Sequence of chain 1.A:
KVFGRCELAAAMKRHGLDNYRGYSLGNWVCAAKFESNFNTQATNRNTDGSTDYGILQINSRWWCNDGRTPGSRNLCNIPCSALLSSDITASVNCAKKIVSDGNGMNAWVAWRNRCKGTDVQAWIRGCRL

The protein below binds the small molecule below.
Small molecule (SMILES): OC[C@H]1O[C@@](CO)(O[C@H]2O[C@H](CO)[C@@H](O)[C@H](O)[C@H]2O)[C@@H](O)[C@@H]1O

Binding-site contacts:
Ligand atom O6 contacts residue ILE58 of chain 1.A at 3.5 Å.
Ligand atom O5 contacts residue ASN59 of chain 1.A at 3.3 Å.
Ligand atom C5 contacts residue ALA107 of chain 1.A at 3.3 Å (hydrophobic).
Ligand atom C1 contacts residue ASN59 of chain 1.A at 4.0 Å.
Ligand atom C6 contacts residue TRP63 of chain 1.A at 3.5 Å (hydrophobic).
Ligand atom C3 contacts residue ALA107 of chain 1.A at 4.0 Å (hydrophobic).
Ligand atom O5 contacts residue TRP62 of chain 1.A at 3.9 Å.
Ligand atom O4 contacts residue TRP108 of chain 1.A at 3.7 Å.
Ligand atom O3 contacts residue ALA107 of chain 1.A at 2.8 Å (h-bond).
Ligand atom C3 contacts residue ASP52 of chain 1.A at 3.5 Å.
Ligand atom C3 contacts residue ALA107 of chain 1.A at 3.8 Å (hydrophobic).
Ligand atom O4 contacts residue ALA107 of chain 1.A at 3.6 Å.
Ligand atom C6 contacts residue TRP62 of chain 1.A at 3.7 Å (hydrophobic).
Ligand atom C4 contacts residue GLN57 of chain 1.A at 3.4 Å.
Ligand atom O6 contacts residue TRP62 of chain 1.A at 4.1 Å.
Ligand atom C6 contacts residue GLN57 of chain 1.A at 3.8 Å.
Ligand atom O4 contacts residue GLN57 of chain 1.A at 3.0 Å (h-bond).
Ligand atom O3 contacts residue ASP52 of chain 1.A at 2.6 Å (salt-bridge).
Ligand atom C2 contacts residue ASP52 of chain 1.A at 3.8 Å.
Ligand atom O3 contacts residue VAL109 of chain 1.A at 4.1 Å.
Ligand atom O4 contacts residue GLU35 of chain 1.A at 3.8 Å.
Ligand atom O6 contacts residue TRP63 of chain 1.A at 3.7 Å.
Ligand atom O6 contacts residue ALA107 of chain 1.A at 3.9 Å.
Ligand atom C2 contacts residue ASN59 of chain 1.A at 3.8 Å.
Ligand atom C5 contacts residue ASN59 of chain 1.A at 4.1 Å.
Ligand atom C3 contacts residue VAL109 of chain 1.A at 4.0 Å (hydrophobic).
Ligand atom C4 contacts residue ASP52 of chain 1.A at 3.7 Å.
Ligand atom O3 contacts residue ARG112 of chain 1.A at 3.1 Å (salt-bridge).
Ligand atom C4 contacts residue ALA107 of chain 1.A at 3.6 Å (hydrophobic).
Ligand atom O3 contacts residue ASN106 of chain 1.A at 4.0 Å.
Ligand atom O6 contacts residue ASN59 of chain 1.A at 2.9 Å (h-bond).
Ligand atom O3 contacts residue VAL109 of chain 1.A at 4.0 Å.
Ligand atom O4 contacts residue ALA107 of chain 1.A at 3.9 Å.
Ligand atom C4 contacts residue ALA107 of chain 1.A at 3.9 Å (hydrophobic).
Ligand atom O2 contacts residue ALA107 of chain 1.A at 3.4 Å (h-bond).
Ligand atom O6 contacts residue GLN57 of chain 1.A at 3.0 Å (h-bond).
Ligand atom C2 contacts residue ASN46 of chain 1.A at 4.1 Å.
Ligand atom O6 contacts residue TRP63 of chain 1.A at 2.8 Å (h-bond).
Ligand atom C6 contacts residue ALA107 of chain 1.A at 4.0 Å (hydrophobic).
Ligand atom O2 contacts residue ASN46 of chain 1.A at 4.0 Å.